Sequence of chain 1.A:
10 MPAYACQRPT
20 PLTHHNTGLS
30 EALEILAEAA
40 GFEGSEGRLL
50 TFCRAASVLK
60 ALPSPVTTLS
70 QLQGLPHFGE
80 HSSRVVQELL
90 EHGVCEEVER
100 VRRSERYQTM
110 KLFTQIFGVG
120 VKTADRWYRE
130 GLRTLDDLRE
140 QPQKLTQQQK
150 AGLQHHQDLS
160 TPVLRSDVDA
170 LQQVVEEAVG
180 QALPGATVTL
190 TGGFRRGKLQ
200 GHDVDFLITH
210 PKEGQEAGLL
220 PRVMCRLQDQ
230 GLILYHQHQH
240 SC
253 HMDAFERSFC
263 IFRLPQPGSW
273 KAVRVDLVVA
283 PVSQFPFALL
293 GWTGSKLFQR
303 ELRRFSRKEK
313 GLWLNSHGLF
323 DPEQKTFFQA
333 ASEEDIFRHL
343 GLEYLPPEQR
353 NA

A protein and the small-molecule ligand that binds it are described below.
Small molecule (SMILES): Nc1ccn([C@H]2C[C@H](O[P](=O)(O)OC[C@H]3O[C@@H](n4cnc5c(=O)nc(N)[nH]c54)C[C@@H]3O)[C@@H](CO[P](=O)(O)O[C@H]3C[C@H](n4ccc(N)nc4=O)O[C@@H]3CO[P](=O)(O)O[C@H]3C[C@H](n4cnc5c(=O)nc(N)[nH]c54)O[C@@H]3COP(=O)(O)O)O2)c(=O)n1

Binding-site contacts:
Ligand atom OP1 contacts residue HIS80 of chain 1.A at 3.7 Å.
Ligand atom C4 contacts residue THR50 of chain 1.A at 3.7 Å.
Ligand atom O4' contacts residue ARG47 of chain 1.A at 3.8 Å.
Ligand atom C2 contacts residue THR50 of chain 1.A at 3.2 Å.
Ligand atom P contacts residue HIS80 of chain 1.A at 3.8 Å.
Ligand atom P contacts residue HIS80 of chain 1.A at 3.7 Å.
Ligand atom O3' contacts residue HIS76 of chain 1.A at 3.5 Å.
Ligand atom C8 contacts residue ARG47 of chain 1.A at 3.6 Å.
Ligand atom C5' contacts residue GLY78 of chain 1.A at 3.4 Å.
Ligand atom O5' contacts residue GLY78 of chain 1.A at 3.4 Å.
Ligand atom OP2 contacts residue ARG47 of chain 1.A at 3.0 Å (salt-bridge).
Ligand atom O5' contacts residue ARG47 of chain 1.A at 3.4 Å (salt-bridge).
Ligand atom N2 contacts residue THR50 of chain 1.A at 3.1 Å (h-bond).
Ligand atom OP1 contacts residue HIS76 of chain 1.A at 2.9 Å (h-bond).
Ligand atom O3' contacts residue THR50 of chain 1.A at 3.6 Å.
Ligand atom N3 contacts residue THR50 of chain 1.A at 2.6 Å (h-bond).
Ligand atom C4' contacts residue THR50 of chain 1.A at 3.8 Å.
Ligand atom OP1 contacts residue ARG47 of chain 1.A at 3.1 Å (salt-bridge).
Ligand atom O4' contacts residue THR50 of chain 1.A at 3.5 Å.
Ligand atom P contacts residue ARG47 of chain 1.A at 3.5 Å.
Ligand atom C5' contacts residue PHE51 of chain 1.A at 3.5 Å (hydrophobic).
Ligand atom N1 contacts residue GLY46 of chain 1.A at 3.4 Å.
Ligand atom C5' contacts residue THR50 of chain 1.A at 3.6 Å.
Ligand atom OP3 contacts residue HIS80 of chain 1.A at 2.8 Å (h-bond).
Ligand atom O4' contacts residue THR50 of chain 1.A at 3.6 Å.
Ligand atom C5' contacts residue HIS76 of chain 1.A at 3.4 Å.
Ligand atom C4' contacts residue PHE51 of chain 1.A at 3.7 Å (hydrophobic).
Ligand atom OP1 contacts residue GLY78 of chain 1.A at 2.9 Å (h-bond).
Ligand atom OP2 contacts residue GLU79 of chain 1.A at 3.3 Å (salt-bridge).
Ligand atom N2 contacts residue GLY46 of chain 1.A at 3.4 Å (h-bond).
Ligand atom N7 contacts residue ARG47 of chain 1.A at 3.4 Å (salt-bridge).
Ligand atom C1' contacts residue THR50 of chain 1.A at 3.7 Å.
Ligand atom P contacts residue GLY78 of chain 1.A at 3.6 Å.
Ligand atom OP2 contacts residue GLY78 of chain 1.A at 3.7 Å.
Ligand atom OP2 contacts residue HIS80 of chain 1.A at 3.0 Å (h-bond).
Ligand atom N3 contacts residue GLY46 of chain 1.A at 3.4 Å (h-bond).
Ligand atom C6 contacts residue GLY46 of chain 1.A at 3.7 Å.
Ligand atom C2 contacts residue GLY46 of chain 1.A at 3.2 Å.
Ligand atom OP1 contacts residue HIS80 of chain 1.A at 3.5 Å (h-bond).
Ligand atom OP1 contacts residue SER81 of chain 1.A at 2.9 Å (h-bond).